Binding-site contacts:
Ligand atom CAC contacts residue ILE231 of chain 1.C at 3.7 Å (hydrophobic).
Ligand atom CAR contacts residue TYR242 of chain 1.C at 4.3 Å (hydrophobic).
Ligand atom CAK contacts residue PHE238 of chain 1.C at 4.4 Å (hydrophobic).
Ligand atom CBA contacts residue TYR242 of chain 1.C at 4.2 Å (hydrophobic).
Ligand atom CAI contacts residue PHE238 of chain 1.C at 4.0 Å (hydrophobic).
Ligand atom CAI contacts residue LEU244 of chain 1.C at 4.4 Å (hydrophobic).
Ligand atom CAC contacts residue GLU235 of chain 1.C at 4.5 Å.
Ligand atom CAP contacts residue LEU244 of chain 1.C at 3.8 Å (hydrophobic).
Ligand atom CAH contacts residue GLU235 of chain 1.C at 4.5 Å.
Ligand atom CAU contacts residue TYR242 of chain 1.C at 4.4 Å (hydrophobic).
Ligand atom CAQ contacts residue LEU244 of chain 1.C at 4.1 Å (hydrophobic).
Ligand atom CAO contacts residue LEU244 of chain 1.C at 3.8 Å (hydrophobic).
Ligand atom CAF contacts residue PHE238 of chain 1.C at 4.1 Å (hydrophobic).
Ligand atom CAD contacts residue TRP234 of chain 1.C at 4.1 Å (hydrophobic).
Ligand atom CAH contacts residue LEU244 of chain 1.C at 3.8 Å (hydrophobic).
Ligand atom CBC contacts residue TYR242 of chain 1.C at 4.2 Å (hydrophobic).
Ligand atom CAF contacts residue GLU235 of chain 1.C at 4.5 Å.
Ligand atom CAJ contacts residue PHE238 of chain 1.C at 3.5 Å (hydrophobic).
Ligand atom CAA contacts residue ILE231 of chain 1.C at 4.1 Å (hydrophobic).
Ligand atom OBD contacts residue TYR242 of chain 1.C at 3.4 Å.
Ligand atom CAC contacts residue TRP234 of chain 1.C at 3.9 Å (hydrophobic).
Ligand atom CAB contacts residue ILE231 of chain 1.C at 4.3 Å (hydrophobic).
Ligand atom CAM contacts residue LEU244 of chain 1.C at 4.0 Å (hydrophobic).
Ligand atom CAB contacts residue TRP234 of chain 1.C at 3.8 Å (hydrophobic).
Ligand atom CAY contacts residue LEU244 of chain 1.C at 4.2 Å (hydrophobic).
Ligand atom CAH contacts residue VAL249 of chain 1.C at 4.5 Å (hydrophobic).

Sequence of chain 1.C:
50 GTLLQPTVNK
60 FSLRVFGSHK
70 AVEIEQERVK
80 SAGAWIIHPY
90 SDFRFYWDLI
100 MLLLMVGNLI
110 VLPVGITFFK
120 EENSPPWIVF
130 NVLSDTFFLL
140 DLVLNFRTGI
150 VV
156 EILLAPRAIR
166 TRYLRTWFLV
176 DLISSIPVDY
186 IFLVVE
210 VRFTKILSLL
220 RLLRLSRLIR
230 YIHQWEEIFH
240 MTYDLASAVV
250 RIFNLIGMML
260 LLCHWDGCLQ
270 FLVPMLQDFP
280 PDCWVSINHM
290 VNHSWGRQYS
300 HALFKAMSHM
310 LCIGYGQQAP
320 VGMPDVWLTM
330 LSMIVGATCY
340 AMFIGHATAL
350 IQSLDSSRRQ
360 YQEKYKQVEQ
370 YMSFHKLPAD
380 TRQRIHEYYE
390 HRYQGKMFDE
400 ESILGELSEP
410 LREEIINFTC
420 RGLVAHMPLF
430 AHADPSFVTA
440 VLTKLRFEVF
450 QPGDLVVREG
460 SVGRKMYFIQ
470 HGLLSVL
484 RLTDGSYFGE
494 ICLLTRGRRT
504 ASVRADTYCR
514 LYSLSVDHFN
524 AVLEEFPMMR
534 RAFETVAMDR

This protein binds this small molecule.
Small molecule (SMILES): CC[C@H](C)[C@H](CCC[C@H]1CC[C@H]2C[C@@H](OC(=O)CCC(=O)O)CC[C@]2(C)C1)[C@H](C)CCCC(C)C